A protein and the small-molecule ligand that binds it are described below.
Small molecule (SMILES): CC(=O)N[C@@H]1[C@@H](O)[C@H](O)[C@@H](CO)O[C@H]1O

Sequence of chain 1.C:
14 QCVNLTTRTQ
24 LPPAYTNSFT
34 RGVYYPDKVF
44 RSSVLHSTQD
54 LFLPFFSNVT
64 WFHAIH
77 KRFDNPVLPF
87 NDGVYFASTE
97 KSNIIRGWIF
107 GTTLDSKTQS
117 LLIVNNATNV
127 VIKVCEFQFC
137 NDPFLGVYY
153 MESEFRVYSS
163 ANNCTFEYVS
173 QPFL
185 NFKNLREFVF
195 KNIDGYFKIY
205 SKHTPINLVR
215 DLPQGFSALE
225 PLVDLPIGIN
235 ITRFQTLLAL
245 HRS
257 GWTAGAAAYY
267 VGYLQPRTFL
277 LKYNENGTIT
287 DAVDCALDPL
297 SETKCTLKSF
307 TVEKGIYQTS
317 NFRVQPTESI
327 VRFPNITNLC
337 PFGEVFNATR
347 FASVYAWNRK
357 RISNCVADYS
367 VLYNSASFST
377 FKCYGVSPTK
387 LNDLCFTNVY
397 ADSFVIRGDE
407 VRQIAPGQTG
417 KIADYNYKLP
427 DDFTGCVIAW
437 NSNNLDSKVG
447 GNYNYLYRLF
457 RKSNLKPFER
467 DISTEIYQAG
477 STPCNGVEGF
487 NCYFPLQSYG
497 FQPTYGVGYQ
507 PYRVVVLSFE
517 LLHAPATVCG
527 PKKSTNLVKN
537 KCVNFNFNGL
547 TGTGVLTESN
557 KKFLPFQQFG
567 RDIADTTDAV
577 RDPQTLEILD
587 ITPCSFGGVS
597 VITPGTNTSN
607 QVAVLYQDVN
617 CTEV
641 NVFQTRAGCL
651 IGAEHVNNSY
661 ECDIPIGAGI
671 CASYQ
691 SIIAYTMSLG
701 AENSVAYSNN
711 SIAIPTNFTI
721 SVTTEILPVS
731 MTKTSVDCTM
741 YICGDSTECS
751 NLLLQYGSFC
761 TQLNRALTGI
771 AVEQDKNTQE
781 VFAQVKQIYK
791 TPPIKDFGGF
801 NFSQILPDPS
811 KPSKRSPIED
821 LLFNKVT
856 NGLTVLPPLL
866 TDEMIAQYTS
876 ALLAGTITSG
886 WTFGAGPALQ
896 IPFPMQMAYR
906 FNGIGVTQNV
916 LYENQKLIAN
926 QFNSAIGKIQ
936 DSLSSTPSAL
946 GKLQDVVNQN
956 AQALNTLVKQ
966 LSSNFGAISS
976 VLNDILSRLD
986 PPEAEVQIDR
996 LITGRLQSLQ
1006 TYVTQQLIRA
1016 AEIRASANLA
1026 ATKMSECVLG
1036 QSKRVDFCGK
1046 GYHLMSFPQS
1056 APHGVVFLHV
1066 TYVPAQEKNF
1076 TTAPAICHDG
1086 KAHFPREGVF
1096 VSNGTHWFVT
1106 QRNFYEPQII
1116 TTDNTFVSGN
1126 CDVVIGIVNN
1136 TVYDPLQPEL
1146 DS

Sequence of chain 1.B:
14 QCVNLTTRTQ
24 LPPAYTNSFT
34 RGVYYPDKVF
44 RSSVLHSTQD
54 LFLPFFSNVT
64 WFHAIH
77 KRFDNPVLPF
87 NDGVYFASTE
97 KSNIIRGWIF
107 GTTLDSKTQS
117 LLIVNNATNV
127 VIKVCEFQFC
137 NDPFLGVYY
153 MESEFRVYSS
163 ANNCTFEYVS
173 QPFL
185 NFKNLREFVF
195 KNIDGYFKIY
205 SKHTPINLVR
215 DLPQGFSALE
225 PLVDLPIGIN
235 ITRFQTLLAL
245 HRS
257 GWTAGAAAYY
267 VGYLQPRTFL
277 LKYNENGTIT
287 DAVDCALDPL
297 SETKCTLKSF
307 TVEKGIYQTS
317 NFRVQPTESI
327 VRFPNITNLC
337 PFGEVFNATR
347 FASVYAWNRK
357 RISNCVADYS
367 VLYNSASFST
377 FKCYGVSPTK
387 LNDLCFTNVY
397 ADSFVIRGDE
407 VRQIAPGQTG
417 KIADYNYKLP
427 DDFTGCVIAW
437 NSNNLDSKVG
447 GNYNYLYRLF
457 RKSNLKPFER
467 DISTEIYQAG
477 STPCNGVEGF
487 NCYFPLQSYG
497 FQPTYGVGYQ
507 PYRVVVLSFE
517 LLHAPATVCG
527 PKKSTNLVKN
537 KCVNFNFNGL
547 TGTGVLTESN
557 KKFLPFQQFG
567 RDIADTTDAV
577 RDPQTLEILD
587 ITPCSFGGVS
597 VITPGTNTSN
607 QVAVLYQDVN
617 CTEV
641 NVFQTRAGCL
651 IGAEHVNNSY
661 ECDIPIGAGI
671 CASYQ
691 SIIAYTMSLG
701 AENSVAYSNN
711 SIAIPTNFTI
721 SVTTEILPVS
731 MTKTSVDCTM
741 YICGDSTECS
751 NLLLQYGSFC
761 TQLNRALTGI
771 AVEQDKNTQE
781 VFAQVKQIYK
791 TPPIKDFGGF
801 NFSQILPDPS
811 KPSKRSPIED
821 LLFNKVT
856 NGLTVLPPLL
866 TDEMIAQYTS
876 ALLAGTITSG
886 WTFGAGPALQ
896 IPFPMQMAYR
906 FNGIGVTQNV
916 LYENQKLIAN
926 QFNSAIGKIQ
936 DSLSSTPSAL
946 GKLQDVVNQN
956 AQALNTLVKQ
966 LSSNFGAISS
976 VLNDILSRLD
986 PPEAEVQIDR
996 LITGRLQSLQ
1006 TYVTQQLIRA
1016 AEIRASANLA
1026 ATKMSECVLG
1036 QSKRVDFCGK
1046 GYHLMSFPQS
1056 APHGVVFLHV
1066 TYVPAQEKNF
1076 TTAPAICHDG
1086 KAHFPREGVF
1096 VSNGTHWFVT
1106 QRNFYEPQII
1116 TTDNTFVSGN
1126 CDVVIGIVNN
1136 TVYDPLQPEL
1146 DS

Binding-site contacts:
Ligand atom O5 contacts residue ASN165 of chain 1.C at 2.4 Å (h-bond).
Ligand atom C1 contacts residue GLU132 of chain 1.C at 3.4 Å.
Ligand atom C8 contacts residue ILE468 of chain 1.B at 4.2 Å (hydrophobic).
Ligand atom C1 contacts residue ASN165 of chain 1.C at 1.4 Å.
Ligand atom C2 contacts residue ASN165 of chain 1.C at 2.5 Å.
Ligand atom O5 contacts residue ASN164 of chain 1.C at 4.0 Å.
Ligand atom N2 contacts residue ASN165 of chain 1.C at 2.9 Å (h-bond).
Ligand atom C5 contacts residue ASN165 of chain 1.C at 3.7 Å.
Ligand atom O6 contacts residue ASN164 of chain 1.C at 2.9 Å (h-bond).
Ligand atom O5 contacts residue GLU132 of chain 1.C at 3.9 Å.
Ligand atom C4 contacts residue ASN165 of chain 1.C at 4.3 Å.
Ligand atom O7 contacts residue ASN165 of chain 1.C at 3.4 Å.
Ligand atom C3 contacts residue ASN165 of chain 1.C at 3.8 Å.
Ligand atom C8 contacts residue ASN165 of chain 1.C at 4.5 Å.
Ligand atom C7 contacts residue ASN165 of chain 1.C at 3.4 Å.
Ligand atom O6 contacts residue ASN165 of chain 1.C at 4.0 Å.
Ligand atom C6 contacts residue ASN164 of chain 1.C at 3.5 Å.